Sequence of chain 1.A:
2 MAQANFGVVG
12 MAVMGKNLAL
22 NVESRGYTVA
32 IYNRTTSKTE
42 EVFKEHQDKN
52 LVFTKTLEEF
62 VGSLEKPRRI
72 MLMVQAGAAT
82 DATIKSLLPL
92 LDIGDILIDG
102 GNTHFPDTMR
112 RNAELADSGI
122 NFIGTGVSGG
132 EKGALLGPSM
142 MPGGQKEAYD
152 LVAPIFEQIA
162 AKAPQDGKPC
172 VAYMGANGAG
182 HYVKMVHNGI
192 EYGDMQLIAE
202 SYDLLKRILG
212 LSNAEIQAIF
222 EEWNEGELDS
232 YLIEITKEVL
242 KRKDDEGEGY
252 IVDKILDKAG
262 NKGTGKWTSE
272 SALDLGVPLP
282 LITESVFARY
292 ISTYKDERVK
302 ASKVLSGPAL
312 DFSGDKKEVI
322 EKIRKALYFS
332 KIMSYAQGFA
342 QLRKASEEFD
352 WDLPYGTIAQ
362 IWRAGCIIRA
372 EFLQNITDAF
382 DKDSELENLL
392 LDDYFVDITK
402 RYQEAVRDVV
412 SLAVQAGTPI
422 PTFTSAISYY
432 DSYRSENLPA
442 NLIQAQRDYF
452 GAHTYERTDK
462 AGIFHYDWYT

Sequence of chain 1.B:
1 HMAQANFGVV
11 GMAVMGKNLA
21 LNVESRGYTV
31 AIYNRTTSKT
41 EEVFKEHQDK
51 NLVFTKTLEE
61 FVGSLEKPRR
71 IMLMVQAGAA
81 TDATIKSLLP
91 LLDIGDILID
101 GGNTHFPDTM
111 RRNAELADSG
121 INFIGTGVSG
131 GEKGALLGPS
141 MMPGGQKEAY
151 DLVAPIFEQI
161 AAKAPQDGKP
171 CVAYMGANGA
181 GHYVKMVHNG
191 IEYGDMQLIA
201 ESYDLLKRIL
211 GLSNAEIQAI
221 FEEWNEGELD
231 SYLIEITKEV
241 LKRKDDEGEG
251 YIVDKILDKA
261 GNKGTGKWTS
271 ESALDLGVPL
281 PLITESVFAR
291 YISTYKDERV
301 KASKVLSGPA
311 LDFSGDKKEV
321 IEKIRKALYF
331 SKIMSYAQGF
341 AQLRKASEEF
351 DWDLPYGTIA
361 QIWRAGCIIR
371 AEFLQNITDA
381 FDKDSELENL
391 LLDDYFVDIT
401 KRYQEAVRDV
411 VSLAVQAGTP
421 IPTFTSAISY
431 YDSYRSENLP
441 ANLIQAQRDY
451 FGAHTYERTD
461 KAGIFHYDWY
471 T

A small-molecule ligand and the protein it binds are described below.
Small molecule (SMILES): O=C(CO)[C@H](O)[C@H](O)COP(=O)(O)O

Binding-site contacts:
Ligand atom O11 contacts residue ARG448 of chain 1.B at 3.0 Å (salt-bridge).
Ligand atom O10 contacts residue LYS263 of chain 1.A at 2.8 Å (salt-bridge).
Ligand atom C6 contacts residue ASN103 of chain 1.A at 3.6 Å.
Ligand atom C5 contacts residue NAP1 of chain 1.D at 3.2 Å.
Ligand atom C7 contacts residue HIS454 of chain 1.B at 3.8 Å.
Ligand atom C7 contacts residue GLU192 of chain 1.A at 3.6 Å.
Ligand atom O10 contacts residue THR265 of chain 1.A at 3.6 Å.
Ligand atom C6 contacts residue ASN189 of chain 1.A at 3.8 Å.
Ligand atom O1 contacts residue ASN189 of chain 1.A at 2.8 Å (h-bond).
Ligand atom C3 contacts residue ASN103 of chain 1.A at 3.7 Å.
Ligand atom O11 contacts residue ARG290 of chain 1.A at 2.7 Å (salt-bridge).
Ligand atom O12 contacts residue LYS263 of chain 1.A at 3.5 Å.
Ligand atom C3 contacts residue NAP1 of chain 1.D at 3.3 Å.
Ligand atom O14 contacts residue HIS454 of chain 1.B at 3.0 Å.
Ligand atom O8 contacts residue GLU192 of chain 1.A at 3.9 Å.
Ligand atom C6 contacts residue HIS454 of chain 1.B at 3.8 Å.
Ligand atom O4 contacts residue NAP1 of chain 1.D at 3.2 Å.
Ligand atom O13 contacts residue NAP1 of chain 1.D at 2.5 Å (h-bond).
Ligand atom O4 contacts residue ASN103 of chain 1.A at 2.9 Å (h-bond).
Ligand atom O12 contacts residue HIS454 of chain 1.B at 3.7 Å.
Ligand atom P9 contacts residue TYR193 of chain 1.A at 3.5 Å.
Ligand atom O13 contacts residue HIS454 of chain 1.B at 3.2 Å (h-bond).
Ligand atom O12 contacts residue ARG448 of chain 1.B at 3.0 Å (salt-bridge).
Ligand atom O8 contacts residue ASN189 of chain 1.A at 3.8 Å.
Ligand atom O1 contacts residue HIS188 of chain 1.A at 3.4 Å.
Ligand atom O13 contacts residue PHE451 of chain 1.B at 3.0 Å.
Ligand atom O1 contacts residue LYS185 of chain 1.A at 3.3 Å.
Ligand atom C5 contacts residue ASN103 of chain 1.A at 3.8 Å.
Ligand atom O4 contacts residue LYS185 of chain 1.A at 2.6 Å (salt-bridge).
Ligand atom O4 contacts residue ASN189 of chain 1.A at 3.0 Å (h-bond).
Ligand atom C5 contacts residue HIS454 of chain 1.B at 3.9 Å.
Ligand atom O8 contacts residue THR265 of chain 1.A at 3.9 Å.
Ligand atom O14 contacts residue ASN103 of chain 1.A at 3.9 Å.
Ligand atom O11 contacts residue TYR193 of chain 1.A at 3.5 Å (h-bond).
Ligand atom C3 contacts residue LYS185 of chain 1.A at 3.6 Å.
Ligand atom O1 contacts residue GLU192 of chain 1.A at 3.0 Å (salt-bridge).
Ligand atom P9 contacts residue LYS263 of chain 1.A at 3.8 Å.
Ligand atom O10 contacts residue TYR193 of chain 1.A at 2.6 Å (h-bond).
Ligand atom C3 contacts residue ASN189 of chain 1.A at 3.5 Å.
Ligand atom C2 contacts residue GLU192 of chain 1.A at 3.7 Å.